Sequence of chain 1.A:
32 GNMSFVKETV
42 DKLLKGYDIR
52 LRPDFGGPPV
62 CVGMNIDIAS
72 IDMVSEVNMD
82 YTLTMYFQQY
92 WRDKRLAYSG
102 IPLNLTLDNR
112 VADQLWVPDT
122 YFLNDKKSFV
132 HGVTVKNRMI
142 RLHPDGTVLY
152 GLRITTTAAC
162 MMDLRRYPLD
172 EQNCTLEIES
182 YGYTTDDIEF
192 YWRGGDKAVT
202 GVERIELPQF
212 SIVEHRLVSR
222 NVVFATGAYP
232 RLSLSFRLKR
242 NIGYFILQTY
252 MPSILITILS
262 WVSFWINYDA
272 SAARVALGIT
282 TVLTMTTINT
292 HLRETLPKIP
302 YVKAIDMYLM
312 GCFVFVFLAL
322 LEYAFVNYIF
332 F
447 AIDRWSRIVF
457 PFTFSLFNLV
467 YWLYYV

Binding-site contacts:
Ligand atom NE2 contacts residue ASP68 of chain 1.A at 3.6 Å.
Ligand atom CA contacts residue GLU180 of chain 1.B at 4.1 Å.
Ligand atom CE1 contacts residue ALA226 of chain 1.B at 4.2 Å (hydrophobic).
Ligand atom CD2 contacts residue GLN89 of chain 1.A at 3.8 Å.
Ligand atom NE2 contacts residue GLN89 of chain 1.A at 3.3 Å (h-bond).
Ligand atom CE1 contacts residue GLN89 of chain 1.A at 3.1 Å.
Ligand atom CG contacts residue ASP68 of chain 1.A at 4.5 Å.
Ligand atom CB contacts residue GLU180 of chain 1.B at 4.5 Å.
Ligand atom ND1 contacts residue TYR230 of chain 1.B at 4.4 Å.
Ligand atom CA contacts residue TYR230 of chain 1.B at 3.9 Å (hydrophobic).
Ligand atom N contacts residue GLU180 of chain 1.B at 3.1 Å (salt-bridge).
Ligand atom CE1 contacts residue PHE225 of chain 1.B at 3.5 Å (hydrophobic).
Ligand atom N contacts residue TYR182 of chain 1.B at 3.7 Å.
Ligand atom N contacts residue TYR122 of chain 1.B at 3.3 Å (h-bond).
Ligand atom CG contacts residue GLN89 of chain 1.A at 4.0 Å.
Ligand atom CB contacts residue TYR87 of chain 1.A at 3.9 Å (hydrophobic).
Ligand atom N contacts residue SER181 of chain 1.B at 3.9 Å.
Ligand atom CA contacts residue TYR122 of chain 1.B at 4.4 Å (hydrophobic).
Ligand atom CD2 contacts residue ASP68 of chain 1.A at 3.3 Å.
Ligand atom CA contacts residue THR227 of chain 1.B at 4.3 Å.
Ligand atom CG contacts residue THR227 of chain 1.B at 4.3 Å.
Ligand atom NE2 contacts residue PHE225 of chain 1.B at 4.0 Å.
Ligand atom CA contacts residue TYR182 of chain 1.B at 4.1 Å (hydrophobic).
Ligand atom CG contacts residue TYR87 of chain 1.A at 4.4 Å (hydrophobic).
Ligand atom N contacts residue TYR230 of chain 1.B at 4.3 Å.
Ligand atom ND1 contacts residue THR227 of chain 1.B at 3.0 Å (h-bond).
Ligand atom CD2 contacts residue PHE225 of chain 1.B at 3.7 Å (hydrophobic).
Ligand atom CB contacts residue PHE225 of chain 1.B at 3.9 Å (hydrophobic).
Ligand atom N contacts residue TYR87 of chain 1.A at 4.4 Å.
Ligand atom CB contacts residue TYR122 of chain 1.B at 4.4 Å (hydrophobic).
Ligand atom ND1 contacts residue PHE225 of chain 1.B at 3.4 Å.
Ligand atom ND1 contacts residue GLN89 of chain 1.A at 3.6 Å.
Ligand atom CG contacts residue PHE225 of chain 1.B at 3.6 Å (hydrophobic).
Ligand atom CD2 contacts residue TYR87 of chain 1.A at 3.9 Å (hydrophobic).
Ligand atom CA contacts residue PHE225 of chain 1.B at 4.2 Å (hydrophobic).
Ligand atom CE1 contacts residue THR227 of chain 1.B at 3.5 Å.

This protein binds this small molecule.
Small molecule (SMILES): NCCc1c[nH]cn1

Sequence of chain 1.B:
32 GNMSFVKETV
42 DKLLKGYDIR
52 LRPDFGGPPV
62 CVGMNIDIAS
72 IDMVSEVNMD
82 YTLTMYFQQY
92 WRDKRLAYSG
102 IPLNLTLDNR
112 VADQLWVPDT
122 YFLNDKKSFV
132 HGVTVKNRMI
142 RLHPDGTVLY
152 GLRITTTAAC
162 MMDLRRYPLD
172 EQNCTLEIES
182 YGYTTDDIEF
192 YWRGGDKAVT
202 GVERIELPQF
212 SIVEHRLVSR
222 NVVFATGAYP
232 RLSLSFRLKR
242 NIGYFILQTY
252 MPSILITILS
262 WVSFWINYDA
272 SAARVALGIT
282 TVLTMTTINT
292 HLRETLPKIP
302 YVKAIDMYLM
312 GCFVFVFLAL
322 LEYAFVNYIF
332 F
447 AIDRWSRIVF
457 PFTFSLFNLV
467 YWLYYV